Sequence of chain 32.R:
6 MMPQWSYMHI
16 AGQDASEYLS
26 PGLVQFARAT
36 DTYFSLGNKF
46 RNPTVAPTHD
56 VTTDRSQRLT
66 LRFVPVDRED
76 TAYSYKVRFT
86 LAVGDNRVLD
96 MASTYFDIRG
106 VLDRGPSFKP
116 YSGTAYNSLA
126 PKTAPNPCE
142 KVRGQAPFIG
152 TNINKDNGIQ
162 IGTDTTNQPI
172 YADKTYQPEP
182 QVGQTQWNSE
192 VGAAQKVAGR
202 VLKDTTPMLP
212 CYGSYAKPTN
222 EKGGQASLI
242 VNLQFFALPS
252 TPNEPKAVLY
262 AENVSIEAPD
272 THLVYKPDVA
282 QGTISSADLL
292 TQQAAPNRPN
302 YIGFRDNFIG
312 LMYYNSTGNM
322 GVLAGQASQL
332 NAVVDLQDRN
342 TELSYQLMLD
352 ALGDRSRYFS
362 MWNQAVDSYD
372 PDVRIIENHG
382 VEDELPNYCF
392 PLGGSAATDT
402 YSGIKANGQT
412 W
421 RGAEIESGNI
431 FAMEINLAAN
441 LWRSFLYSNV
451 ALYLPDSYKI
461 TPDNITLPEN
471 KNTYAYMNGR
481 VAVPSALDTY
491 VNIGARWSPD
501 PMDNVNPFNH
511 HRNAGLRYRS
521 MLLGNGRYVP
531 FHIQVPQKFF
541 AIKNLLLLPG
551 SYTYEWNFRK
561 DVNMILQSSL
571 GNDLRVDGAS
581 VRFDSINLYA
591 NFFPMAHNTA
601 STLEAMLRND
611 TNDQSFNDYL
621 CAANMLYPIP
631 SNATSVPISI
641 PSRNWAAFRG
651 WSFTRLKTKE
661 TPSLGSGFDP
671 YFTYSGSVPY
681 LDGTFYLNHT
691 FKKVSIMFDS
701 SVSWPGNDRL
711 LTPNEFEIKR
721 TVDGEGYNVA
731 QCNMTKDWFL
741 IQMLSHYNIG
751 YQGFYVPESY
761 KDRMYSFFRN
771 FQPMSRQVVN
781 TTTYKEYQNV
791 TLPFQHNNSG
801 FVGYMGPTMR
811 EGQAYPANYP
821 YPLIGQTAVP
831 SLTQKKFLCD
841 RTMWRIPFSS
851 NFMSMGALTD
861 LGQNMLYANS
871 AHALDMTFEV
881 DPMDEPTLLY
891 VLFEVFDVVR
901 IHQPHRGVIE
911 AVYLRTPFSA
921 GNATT

Binding-site contacts:
Ligand atom CD contacts residue CYS621 of chain 32.R at 3.5 Å (hydrophobic).
Ligand atom CB contacts residue ARG649 of chain 32.R at 4.2 Å.
Ligand atom CG contacts residue CYS621 of chain 32.R at 3.9 Å (hydrophobic).
Ligand atom CD contacts residue ARG46 of chain 32.Q at 3.3 Å.
Ligand atom N contacts residue TYR619 of chain 32.R at 3.6 Å.
Ligand atom CE1 contacts residue GLU894 of chain 32.R at 4.1 Å.
Ligand atom CA contacts residue CYS621 of chain 32.R at 3.2 Å (hydrophobic).
Ligand atom CG contacts residue ASN617 of chain 32.R at 3.7 Å.
Ligand atom N contacts residue ASN617 of chain 32.R at 2.9 Å (h-bond).
Ligand atom CG contacts residue GLU894 of chain 32.R at 3.2 Å.
Ligand atom CB contacts residue LEU620 of chain 32.R at 3.8 Å (hydrophobic).
Ligand atom O contacts residue ALA857 of chain 32.R at 3.7 Å.
Ligand atom C contacts residue TYR619 of chain 32.R at 3.2 Å (hydrophobic).
Ligand atom CE1 contacts residue LEU348 of chain 32.R at 3.5 Å (hydrophobic).
Ligand atom N contacts residue CYS621 of chain 32.R at 3.0 Å (h-bond).
Ligand atom CA contacts residue ASN617 of chain 32.R at 4.1 Å.
Ligand atom CB contacts residue ARG649 of chain 32.R at 4.1 Å.
Ligand atom C contacts residue ARG649 of chain 32.R at 3.9 Å.
Ligand atom N contacts residue TYR619 of chain 32.R at 3.5 Å (h-bond).
Ligand atom CB contacts residue GLU894 of chain 32.R at 3.4 Å.
Ligand atom CB contacts residue TYR619 of chain 32.R at 4.0 Å (hydrophobic).
Ligand atom N contacts residue ASP618 of chain 32.R at 3.4 Å (salt-bridge).
Ligand atom CD2 contacts residue ARG845 of chain 32.R at 4.0 Å.
Ligand atom NE2 contacts residue GLU894 of chain 32.R at 4.2 Å.
Ligand atom ND1 contacts residue LEU348 of chain 32.R at 3.6 Å.
Ligand atom CB contacts residue TYR619 of chain 32.R at 3.7 Å (hydrophobic).
Ligand atom CB contacts residue CYS621 of chain 32.R at 3.5 Å (hydrophobic).
Ligand atom CD2 contacts residue GLU894 of chain 32.R at 3.7 Å.
Ligand atom ND1 contacts residue GLU894 of chain 32.R at 3.5 Å (salt-bridge).
Ligand atom CG contacts residue ARG46 of chain 32.Q at 3.1 Å.
Ligand atom NE2 contacts residue ARG845 of chain 32.R at 4.0 Å.
Ligand atom CB contacts residue PHE896 of chain 32.R at 4.0 Å (hydrophobic).
Ligand atom CA contacts residue TYR619 of chain 32.R at 4.1 Å (hydrophobic).
Ligand atom O contacts residue TYR619 of chain 32.R at 2.7 Å.
Ligand atom CB contacts residue ALA857 of chain 32.R at 4.2 Å (hydrophobic).
Ligand atom C contacts residue ARG845 of chain 32.R at 4.1 Å.
Ligand atom O contacts residue ARG649 of chain 32.R at 3.3 Å (salt-bridge).
Ligand atom CA contacts residue TYR619 of chain 32.R at 4.2 Å (hydrophobic).
Ligand atom CD contacts residue ASN617 of chain 32.R at 3.1 Å.
Ligand atom N contacts residue ARG649 of chain 32.R at 4.2 Å.

Sequence of chain 32.Q:
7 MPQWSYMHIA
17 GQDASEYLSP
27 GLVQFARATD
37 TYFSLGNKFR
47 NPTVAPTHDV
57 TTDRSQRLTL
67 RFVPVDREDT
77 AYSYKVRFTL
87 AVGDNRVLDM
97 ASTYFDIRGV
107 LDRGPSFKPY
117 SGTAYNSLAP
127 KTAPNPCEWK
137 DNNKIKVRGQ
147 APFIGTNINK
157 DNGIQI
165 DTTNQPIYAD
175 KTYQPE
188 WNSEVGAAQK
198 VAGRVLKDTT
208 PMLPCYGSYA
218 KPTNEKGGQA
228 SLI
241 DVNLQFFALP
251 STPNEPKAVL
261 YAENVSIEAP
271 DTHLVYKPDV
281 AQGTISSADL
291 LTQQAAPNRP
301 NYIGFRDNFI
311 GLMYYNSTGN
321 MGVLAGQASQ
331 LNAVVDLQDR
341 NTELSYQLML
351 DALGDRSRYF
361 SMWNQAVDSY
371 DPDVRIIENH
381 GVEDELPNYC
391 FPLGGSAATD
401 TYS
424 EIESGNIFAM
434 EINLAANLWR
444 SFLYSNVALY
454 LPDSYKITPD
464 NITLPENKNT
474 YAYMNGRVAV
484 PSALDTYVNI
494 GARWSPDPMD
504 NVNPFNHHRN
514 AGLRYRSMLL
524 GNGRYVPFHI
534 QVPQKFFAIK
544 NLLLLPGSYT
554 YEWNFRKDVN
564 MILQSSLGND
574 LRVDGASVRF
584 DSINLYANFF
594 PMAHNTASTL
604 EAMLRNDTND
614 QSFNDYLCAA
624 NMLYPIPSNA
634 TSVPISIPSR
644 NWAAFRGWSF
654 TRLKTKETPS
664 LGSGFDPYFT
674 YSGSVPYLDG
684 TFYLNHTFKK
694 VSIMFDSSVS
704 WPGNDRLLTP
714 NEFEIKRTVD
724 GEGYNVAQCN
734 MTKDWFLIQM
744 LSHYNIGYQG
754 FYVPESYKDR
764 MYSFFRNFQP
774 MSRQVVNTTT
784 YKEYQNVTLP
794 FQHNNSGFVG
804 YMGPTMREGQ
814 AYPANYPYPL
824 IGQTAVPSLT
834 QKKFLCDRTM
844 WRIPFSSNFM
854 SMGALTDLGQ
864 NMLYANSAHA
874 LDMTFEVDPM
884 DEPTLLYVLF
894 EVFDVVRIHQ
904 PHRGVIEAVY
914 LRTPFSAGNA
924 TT

A small-molecule ligand and the protein it binds are described below.
Small molecule (SMILES): NC(N)=NCCC[C@H](NC(=O)[C@@H]1CCCN1)C(=O)N[C@H](C=O)CC1=NC=NC1